Binding-site contacts:
Ligand atom C12 contacts residue PRO9 of chain 1.B at 3.7 Å (hydrophobic).
Ligand atom C12 contacts residue GLY10 of chain 1.B at 4.2 Å.
Ligand atom C05 contacts residue PRO172 of chain 1.A at 3.6 Å (hydrophobic).
Ligand atom C18 contacts residue PHE124 of chain 1.A at 4.0 Å (hydrophobic).
Ligand atom C02 contacts residue LYS127 of chain 1.A at 1.4 Å.
Ligand atom C12 contacts residue ILE8 of chain 1.B at 4.1 Å (hydrophobic).
Ligand atom C04 contacts residue LYS127 of chain 1.A at 3.0 Å.
Ligand atom C13 contacts residue PRO9 of chain 1.B at 3.6 Å (hydrophobic).
Ligand atom C05 contacts residue ILE173 of chain 1.A at 4.3 Å (hydrophobic).
Ligand atom C14 contacts residue PRO9 of chain 1.B at 4.1 Å (hydrophobic).
Ligand atom C15 contacts residue ARG11 of chain 1.B at 3.8 Å.
Ligand atom C16 contacts residue ARG11 of chain 1.B at 4.2 Å.
Ligand atom C19 contacts residue PHE124 of chain 1.A at 3.8 Å (hydrophobic).
Ligand atom C04 contacts residue ILE8 of chain 1.B at 4.0 Å (hydrophobic).
Ligand atom C10 contacts residue GLY10 of chain 1.B at 3.5 Å.
Ligand atom C10 contacts residue ASN47 of chain 1.A at 4.2 Å.
Ligand atom C18 contacts residue ASN47 of chain 1.A at 3.7 Å.
Ligand atom C05 contacts residue LYS127 of chain 1.A at 4.3 Å.
Ligand atom C04 contacts residue GLY176 of chain 1.A at 4.1 Å.
Ligand atom C04 contacts residue ILE173 of chain 1.A at 4.2 Å (hydrophobic).
Ligand atom C03 contacts residue ILE8 of chain 1.B at 4.3 Å (hydrophobic).
Ligand atom C03 contacts residue LYS127 of chain 1.A at 2.5 Å.
Ligand atom C19 contacts residue LYS127 of chain 1.A at 3.8 Å.
Ligand atom C13 contacts residue ILE8 of chain 1.B at 3.7 Å (hydrophobic).
Ligand atom C05 contacts residue ILE224 of chain 1.A at 4.2 Å (hydrophobic).
Ligand atom C04 contacts residue PRO172 of chain 1.A at 3.6 Å (hydrophobic).
Ligand atom O17 contacts residue PRO172 of chain 1.A at 3.3 Å.
Ligand atom C14 contacts residue ARG11 of chain 1.B at 3.6 Å.
Ligand atom C05 contacts residue ILE8 of chain 1.B at 4.4 Å (hydrophobic).
Ligand atom C14 contacts residue LEU223 of chain 1.A at 3.9 Å (hydrophobic).
Ligand atom C15 contacts residue LEU223 of chain 1.A at 4.0 Å (hydrophobic).
Ligand atom C02 contacts residue ILE8 of chain 1.B at 3.8 Å (hydrophobic).
Ligand atom C19 contacts residue ASN47 of chain 1.A at 4.4 Å.
Ligand atom O08 contacts residue ASN47 of chain 1.A at 3.6 Å.

Sequence of chain 1.A:
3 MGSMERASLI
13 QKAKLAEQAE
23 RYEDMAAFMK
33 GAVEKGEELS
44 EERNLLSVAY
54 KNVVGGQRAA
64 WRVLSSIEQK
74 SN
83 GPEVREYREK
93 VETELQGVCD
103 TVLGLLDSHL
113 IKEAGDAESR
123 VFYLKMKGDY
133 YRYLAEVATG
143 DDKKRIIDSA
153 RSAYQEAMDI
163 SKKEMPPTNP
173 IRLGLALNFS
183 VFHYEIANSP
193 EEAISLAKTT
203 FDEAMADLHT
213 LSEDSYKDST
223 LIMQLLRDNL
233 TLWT

The protein below binds the small molecule below.
Small molecule (SMILES): CN(C1CCCCC1)S(=O)(=O)c1ccc(C=O)cc1

Sequence of chain 1.B:
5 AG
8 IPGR